Sequence of chain 1.P:
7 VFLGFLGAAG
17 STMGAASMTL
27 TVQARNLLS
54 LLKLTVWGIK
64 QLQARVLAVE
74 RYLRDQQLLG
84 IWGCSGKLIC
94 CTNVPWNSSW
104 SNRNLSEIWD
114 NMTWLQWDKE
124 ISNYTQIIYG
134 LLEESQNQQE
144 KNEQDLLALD

Binding-site contacts:
Ligand atom O5 contacts residue ASN126 of chain 1.P at 2.4 Å (h-bond).
Ligand atom C7 contacts residue GLU123 of chain 1.P at 4.2 Å.
Ligand atom O7 contacts residue TYR127 of chain 1.P at 4.2 Å.
Ligand atom N2 contacts residue ASN126 of chain 1.P at 2.9 Å (h-bond).
Ligand atom C4 contacts residue ASN126 of chain 1.P at 4.2 Å.
Ligand atom C1 contacts residue ASN126 of chain 1.P at 1.4 Å.
Ligand atom C5 contacts residue ASN126 of chain 1.P at 3.7 Å.
Ligand atom C3 contacts residue ASN126 of chain 1.P at 3.8 Å.
Ligand atom C8 contacts residue GLU123 of chain 1.P at 3.1 Å.
Ligand atom C8 contacts residue ASN126 of chain 1.P at 4.4 Å.
Ligand atom C2 contacts residue ASN126 of chain 1.P at 2.5 Å.
Ligand atom C7 contacts residue ASN126 of chain 1.P at 3.3 Å.
Ligand atom C8 contacts residue LYS122 of chain 1.P at 4.1 Å.
Ligand atom O7 contacts residue ASN126 of chain 1.P at 3.2 Å (h-bond).

The protein below binds the small molecule below.
Small molecule (SMILES): CC(=O)N[C@@H]1[C@@H](O)[C@H](O)[C@@H](CO)O[C@H]1O